Sequence of chain 21.A:
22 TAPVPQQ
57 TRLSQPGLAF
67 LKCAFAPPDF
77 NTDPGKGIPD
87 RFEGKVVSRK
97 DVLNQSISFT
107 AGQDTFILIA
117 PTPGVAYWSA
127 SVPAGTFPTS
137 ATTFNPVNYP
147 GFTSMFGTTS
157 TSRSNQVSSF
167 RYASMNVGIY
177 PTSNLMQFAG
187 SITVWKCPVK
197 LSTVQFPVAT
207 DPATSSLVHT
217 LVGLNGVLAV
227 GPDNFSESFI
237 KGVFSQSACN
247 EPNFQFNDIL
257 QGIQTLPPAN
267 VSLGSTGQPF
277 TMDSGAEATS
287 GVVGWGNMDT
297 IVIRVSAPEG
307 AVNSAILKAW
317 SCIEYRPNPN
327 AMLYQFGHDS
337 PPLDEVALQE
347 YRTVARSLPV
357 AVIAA

Binding-site contacts:
Ligand atom CG2 contacts residue PHE71 of chain 21.A at 4.0 Å (hydrophobic).
Ligand atom CD1 contacts residue THR349 of chain 21.A at 4.3 Å.

The protein below binds the small molecule below.
Small molecule (SMILES): CC[C@H](C)[C@@H](C=O)NC(=O)[C@H](CO)NC(=O)[C@H](CCCCN)NC(=O)[C@@H](N)C(C)C